Sequence of chain 40.D:
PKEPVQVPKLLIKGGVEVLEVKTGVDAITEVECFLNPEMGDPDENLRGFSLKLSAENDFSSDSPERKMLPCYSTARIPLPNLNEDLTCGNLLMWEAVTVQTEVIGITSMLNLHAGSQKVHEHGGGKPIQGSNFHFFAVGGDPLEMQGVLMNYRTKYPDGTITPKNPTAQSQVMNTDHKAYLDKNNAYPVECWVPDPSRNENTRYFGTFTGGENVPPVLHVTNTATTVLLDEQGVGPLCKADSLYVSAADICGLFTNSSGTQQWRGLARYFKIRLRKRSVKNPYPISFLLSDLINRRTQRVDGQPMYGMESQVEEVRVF

Sequence of chain 40.A:
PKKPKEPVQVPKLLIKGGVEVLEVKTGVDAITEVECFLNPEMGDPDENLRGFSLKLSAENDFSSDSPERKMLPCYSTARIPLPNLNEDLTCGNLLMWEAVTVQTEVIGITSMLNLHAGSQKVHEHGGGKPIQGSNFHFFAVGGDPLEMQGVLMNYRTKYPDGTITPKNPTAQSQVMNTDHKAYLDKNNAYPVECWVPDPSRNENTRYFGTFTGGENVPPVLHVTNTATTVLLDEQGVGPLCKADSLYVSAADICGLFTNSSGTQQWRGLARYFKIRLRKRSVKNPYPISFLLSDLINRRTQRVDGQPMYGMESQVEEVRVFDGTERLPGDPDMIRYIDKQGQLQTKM

Binding-site contacts:
Ligand atom C11 contacts residue PHE75 of chain 40.A at 3.5 Å (hydrophobic).
Ligand atom C7 contacts residue LEU62 of chain 40.E at 3.8 Å (hydrophobic).
Ligand atom C1 contacts residue LYS68 of chain 40.E at 3.8 Å.
Ligand atom O8 contacts residue THR276 of chain 40.E at 4.0 Å.
Ligand atom C9 contacts residue LEU67 of chain 40.E at 4.0 Å (hydrophobic).
Ligand atom C6 contacts residue LYS68 of chain 40.E at 4.0 Å.
Ligand atom O10 contacts residue LEU62 of chain 40.E at 2.8 Å.
Ligand atom C11 contacts residue PHE65 of chain 40.E at 3.7 Å (hydrophobic).
Ligand atom C8 contacts residue GLN278 of chain 40.E at 3.7 Å.
Ligand atom C11 contacts residue ASN272 of chain 40.E at 3.5 Å.
Ligand atom O8 contacts residue LYS68 of chain 40.E at 3.3 Å.
Ligand atom O1A contacts residue ASN272 of chain 40.E at 3.6 Å.
Ligand atom C11 contacts residue GLN278 of chain 40.E at 3.5 Å.
Ligand atom O1B contacts residue LYS68 of chain 40.E at 3.1 Å.
Ligand atom O1B contacts residue SER274 of chain 40.E at 3.3 Å (h-bond).
Ligand atom O10 contacts residue PHE75 of chain 40.A at 3.9 Å.
Ligand atom C11 contacts residue HIS138 of chain 40.D at 3.5 Å.
Ligand atom O9 contacts residue LYS68 of chain 40.E at 2.9 Å (salt-bridge).
Ligand atom O7 contacts residue LEU62 of chain 40.E at 3.3 Å.
Ligand atom C10 contacts residue GLN278 of chain 40.E at 4.0 Å.
Ligand atom O9 contacts residue LEU67 of chain 40.E at 3.1 Å.
Ligand atom C11 contacts residue PHE270 of chain 40.E at 3.9 Å (hydrophobic).
Ligand atom C9 contacts residue GLN278 of chain 40.E at 3.3 Å.
Ligand atom O1A contacts residue THR276 of chain 40.E at 2.6 Å (h-bond).
Ligand atom O1A contacts residue LYS68 of chain 40.E at 3.8 Å.
Ligand atom C11 contacts residue THR276 of chain 40.E at 3.4 Å.
Ligand atom O8 contacts residue GLN278 of chain 40.E at 3.5 Å (h-bond).
Ligand atom N5 contacts residue ASN272 of chain 40.E at 3.2 Å (h-bond).
Ligand atom C1 contacts residue THR276 of chain 40.E at 3.3 Å.
Ligand atom O1B contacts residue THR276 of chain 40.E at 3.4 Å (h-bond).
Ligand atom C11 contacts residue LEU62 of chain 40.E at 3.5 Å (hydrophobic).
Ligand atom C10 contacts residue LEU62 of chain 40.E at 3.1 Å (hydrophobic).
Ligand atom N5 contacts residue GLN278 of chain 40.E at 3.7 Å.
Ligand atom C7 contacts residue GLN278 of chain 40.E at 3.9 Å.
Ligand atom C6 contacts residue ASN272 of chain 40.E at 3.7 Å.
Ligand atom O9 contacts residue GLN278 of chain 40.E at 4.0 Å.
Ligand atom C10 contacts residue ASN272 of chain 40.E at 3.9 Å.
Ligand atom O8 contacts residue ASN272 of chain 40.E at 3.5 Å (h-bond).
Ligand atom N5 contacts residue LEU62 of chain 40.E at 3.9 Å.
Ligand atom C9 contacts residue LYS68 of chain 40.E at 3.8 Å.

Sequence of chain 40.E:
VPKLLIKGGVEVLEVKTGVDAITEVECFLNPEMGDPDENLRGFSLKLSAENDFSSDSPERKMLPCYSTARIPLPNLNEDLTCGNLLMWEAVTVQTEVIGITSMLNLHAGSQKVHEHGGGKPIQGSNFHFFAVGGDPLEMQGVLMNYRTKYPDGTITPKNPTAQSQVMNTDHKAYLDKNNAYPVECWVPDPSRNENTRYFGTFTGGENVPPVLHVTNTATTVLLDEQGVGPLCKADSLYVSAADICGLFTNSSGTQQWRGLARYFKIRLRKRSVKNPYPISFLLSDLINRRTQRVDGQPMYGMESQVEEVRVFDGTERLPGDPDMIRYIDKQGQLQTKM

This protein binds this small molecule.
Small molecule (SMILES): CC(=O)N[C@H]1[C@H]([C@H](O)[C@H](O)CO)O[C@@](O[C@H](CO)[C@@H](O)[C@@H]2O[C@@H](C(=O)O)C[C@H](O)[C@H]2NC(C)=O)(C(=O)O)C[C@@H]1O